Sequence of chain 1.A:
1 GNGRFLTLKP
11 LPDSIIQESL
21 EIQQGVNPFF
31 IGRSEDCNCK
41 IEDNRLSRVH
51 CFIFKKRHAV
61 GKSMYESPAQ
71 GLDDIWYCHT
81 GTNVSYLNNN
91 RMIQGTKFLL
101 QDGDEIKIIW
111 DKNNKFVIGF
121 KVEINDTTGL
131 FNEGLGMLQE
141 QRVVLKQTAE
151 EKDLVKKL

Binding-site contacts:
Ligand atom OD2 contacts residue GLN94 of chain 1.A at 3.2 Å (h-bond).
Ligand atom O3P contacts residue ASN44 of chain 1.A at 3.3 Å (h-bond).
Ligand atom O1P contacts residue ASN44 of chain 1.A at 2.5 Å (h-bond).
Ligand atom CB contacts residue ASN83 of chain 1.A at 3.9 Å.
Ligand atom CD1 contacts residue VAL84 of chain 1.A at 4.3 Å (hydrophobic).
Ligand atom P contacts residue ARG45 of chain 1.A at 4.2 Å.
Ligand atom CG contacts residue GLN94 of chain 1.A at 4.2 Å.
Ligand atom O3P contacts residue ARG33 of chain 1.A at 3.1 Å (salt-bridge).
Ligand atom OE1 contacts residue ARG48 of chain 1.A at 4.0 Å.
Ligand atom O3P contacts residue ARG45 of chain 1.A at 3.5 Å (salt-bridge).
Ligand atom P contacts residue ARG48 of chain 1.A at 3.5 Å.
Ligand atom P contacts residue ASN44 of chain 1.A at 3.3 Å.
Ligand atom O2P contacts residue ASN44 of chain 1.A at 3.9 Å.
Ligand atom CE2 contacts residue ASN83 of chain 1.A at 3.9 Å.
Ligand atom OH contacts residue ARG48 of chain 1.A at 4.0 Å.
Ligand atom CG contacts residue ASN83 of chain 1.A at 3.8 Å.
Ligand atom O1P contacts residue ARG45 of chain 1.A at 2.8 Å (salt-bridge).
Ligand atom OD1 contacts residue THR82 of chain 1.A at 2.5 Å (h-bond).
Ligand atom CG contacts residue THR82 of chain 1.A at 2.8 Å.
Ligand atom CE2 contacts residue ARG45 of chain 1.A at 3.8 Å.
Ligand atom CD2 contacts residue ASP111 of chain 1.A at 4.0 Å.
Ligand atom O2P contacts residue ARG48 of chain 1.A at 3.2 Å (salt-bridge).
Ligand atom CE1 contacts residue ARG45 of chain 1.A at 3.3 Å.
Ligand atom O3P contacts residue SER47 of chain 1.A at 4.0 Å.
Ligand atom O3P contacts residue LEU46 of chain 1.A at 2.5 Å (h-bond).
Ligand atom P contacts residue LEU46 of chain 1.A at 3.9 Å.
Ligand atom CD1 contacts residue ILE109 of chain 1.A at 3.7 Å (hydrophobic).
Ligand atom O2P contacts residue ARG33 of chain 1.A at 2.9 Å (salt-bridge).
Ligand atom CD1 contacts residue ARG45 of chain 1.A at 3.4 Å.
Ligand atom CD2 contacts residue ARG45 of chain 1.A at 4.0 Å.
Ligand atom O1P contacts residue ARG33 of chain 1.A at 3.8 Å.
Ligand atom OD2 contacts residue THR82 of chain 1.A at 2.7 Å (h-bond).
Ligand atom CB contacts residue THR82 of chain 1.A at 4.1 Å.
Ligand atom CD2 contacts residue ASN83 of chain 1.A at 3.3 Å.
Ligand atom O3P contacts residue ARG48 of chain 1.A at 2.9 Å (salt-bridge).
Ligand atom CD1 contacts residue ASN83 of chain 1.A at 3.1 Å.
Ligand atom OD1 contacts residue GLN94 of chain 1.A at 4.3 Å.
Ligand atom CZ contacts residue ARG45 of chain 1.A at 4.2 Å.
Ligand atom P contacts residue ARG33 of chain 1.A at 3.4 Å.
Ligand atom O contacts residue THR82 of chain 1.A at 4.2 Å.

This small molecule binds to this protein.
Small molecule (SMILES): CC[C@H](C)[C@H](NC(=O)[C@H](CC(=O)O)NC(=O)[C@@H]([NH3+])CCC(=O)O)C(=O)N[C@@H](Cc1ccc(OP(=O)(O)O)cc1)C(=O)N[C@@H](Cc1ccc(O)cc1)C(=O)N[C@@H](CC(C)C)C(=O)N[C@@H](CC(=O)O)C(=O)O